This small molecule binds to this protein.
Small molecule (SMILES): CC(=O)N[C@@H]1[C@@H](O)[C@H](O)[C@@H](CO)O[C@H]1O

Sequence of chain 1.C:
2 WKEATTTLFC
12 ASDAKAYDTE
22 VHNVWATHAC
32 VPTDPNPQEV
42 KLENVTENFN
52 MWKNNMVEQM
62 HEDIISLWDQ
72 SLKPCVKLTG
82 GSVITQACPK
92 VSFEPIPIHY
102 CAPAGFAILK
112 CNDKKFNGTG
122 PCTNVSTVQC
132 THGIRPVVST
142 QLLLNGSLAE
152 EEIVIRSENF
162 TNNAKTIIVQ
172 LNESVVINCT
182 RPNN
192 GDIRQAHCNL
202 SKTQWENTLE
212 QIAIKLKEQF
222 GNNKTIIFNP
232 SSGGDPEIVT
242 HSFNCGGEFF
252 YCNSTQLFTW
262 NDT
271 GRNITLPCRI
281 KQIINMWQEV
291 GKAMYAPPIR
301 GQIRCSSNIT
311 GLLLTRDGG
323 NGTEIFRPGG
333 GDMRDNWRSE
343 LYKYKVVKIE

Binding-site contacts:
Ligand atom C3 contacts residue ASN179 of chain 1.C at 3.8 Å.
Ligand atom O6 contacts residue ASN200 of chain 1.C at 3.8 Å.
Ligand atom C2 contacts residue ASN179 of chain 1.C at 2.5 Å.
Ligand atom C5 contacts residue ASN179 of chain 1.C at 3.7 Å.
Ligand atom N2 contacts residue ARG304 of chain 1.C at 3.2 Å (salt-bridge).
Ligand atom C1 contacts residue ASN179 of chain 1.C at 1.4 Å.
Ligand atom C8 contacts residue ARG304 of chain 1.C at 3.6 Å.
Ligand atom O5 contacts residue ASN179 of chain 1.C at 2.4 Å (h-bond).
Ligand atom C4 contacts residue ASN179 of chain 1.C at 4.2 Å.
Ligand atom O6 contacts residue LEU201 of chain 1.C at 4.5 Å.
Ligand atom N2 contacts residue ASN179 of chain 1.C at 2.9 Å (h-bond).
Ligand atom O6 contacts residue ASN273 of chain 1.C at 4.4 Å.
Ligand atom C7 contacts residue ASN179 of chain 1.C at 3.8 Å.
Ligand atom C1 contacts residue ARG304 of chain 1.C at 3.5 Å.
Ligand atom C2 contacts residue ARG304 of chain 1.C at 3.9 Å.
Ligand atom C8 contacts residue SER306 of chain 1.C at 4.4 Å.
Ligand atom C7 contacts residue ARG304 of chain 1.C at 3.9 Å.
Ligand atom C8 contacts residue ASN179 of chain 1.C at 4.0 Å.